Binding-site contacts:
Ligand atom C21 contacts residue CYS157 of chain 11.A at 2.8 Å (hydrophobic).
Ligand atom O19 contacts residue GLY164 of chain 13.A at 4.4 Å.
Ligand atom C18 contacts residue CYS157 of chain 11.A at 2.8 Å (hydrophobic).
Ligand atom N17 contacts residue CYS157 of chain 11.A at 3.9 Å.
Ligand atom O19 contacts residue CYS157 of chain 11.A at 3.1 Å.
Ligand atom C21 contacts residue ASP45 of chain 13.A at 4.2 Å.
Ligand atom C22 contacts residue CYS157 of chain 11.A at 4.0 Å (hydrophobic).
Ligand atom C20 contacts residue CYS157 of chain 11.A at 1.8 Å (hydrophobic).

Sequence of chain 13.A:
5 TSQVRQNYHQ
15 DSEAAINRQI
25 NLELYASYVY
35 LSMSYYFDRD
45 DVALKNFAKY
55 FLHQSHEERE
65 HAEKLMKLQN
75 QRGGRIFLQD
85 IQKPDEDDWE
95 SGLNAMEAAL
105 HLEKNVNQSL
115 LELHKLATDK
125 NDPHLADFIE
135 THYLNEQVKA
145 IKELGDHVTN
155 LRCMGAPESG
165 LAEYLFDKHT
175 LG

Sequence of chain 11.A:
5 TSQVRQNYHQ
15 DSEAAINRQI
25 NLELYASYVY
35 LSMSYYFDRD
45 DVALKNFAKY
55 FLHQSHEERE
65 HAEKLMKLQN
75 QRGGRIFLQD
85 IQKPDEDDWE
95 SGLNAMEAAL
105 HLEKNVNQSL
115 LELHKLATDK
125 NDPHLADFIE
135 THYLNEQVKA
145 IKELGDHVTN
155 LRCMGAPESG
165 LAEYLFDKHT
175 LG

A small-molecule ligand and the protein it binds are described below.
Small molecule (SMILES): CCCCSC(=S)SC(C)(C)C(=O)NCCN1C(=O)CCC1=O